Sequence of chain 1.C:
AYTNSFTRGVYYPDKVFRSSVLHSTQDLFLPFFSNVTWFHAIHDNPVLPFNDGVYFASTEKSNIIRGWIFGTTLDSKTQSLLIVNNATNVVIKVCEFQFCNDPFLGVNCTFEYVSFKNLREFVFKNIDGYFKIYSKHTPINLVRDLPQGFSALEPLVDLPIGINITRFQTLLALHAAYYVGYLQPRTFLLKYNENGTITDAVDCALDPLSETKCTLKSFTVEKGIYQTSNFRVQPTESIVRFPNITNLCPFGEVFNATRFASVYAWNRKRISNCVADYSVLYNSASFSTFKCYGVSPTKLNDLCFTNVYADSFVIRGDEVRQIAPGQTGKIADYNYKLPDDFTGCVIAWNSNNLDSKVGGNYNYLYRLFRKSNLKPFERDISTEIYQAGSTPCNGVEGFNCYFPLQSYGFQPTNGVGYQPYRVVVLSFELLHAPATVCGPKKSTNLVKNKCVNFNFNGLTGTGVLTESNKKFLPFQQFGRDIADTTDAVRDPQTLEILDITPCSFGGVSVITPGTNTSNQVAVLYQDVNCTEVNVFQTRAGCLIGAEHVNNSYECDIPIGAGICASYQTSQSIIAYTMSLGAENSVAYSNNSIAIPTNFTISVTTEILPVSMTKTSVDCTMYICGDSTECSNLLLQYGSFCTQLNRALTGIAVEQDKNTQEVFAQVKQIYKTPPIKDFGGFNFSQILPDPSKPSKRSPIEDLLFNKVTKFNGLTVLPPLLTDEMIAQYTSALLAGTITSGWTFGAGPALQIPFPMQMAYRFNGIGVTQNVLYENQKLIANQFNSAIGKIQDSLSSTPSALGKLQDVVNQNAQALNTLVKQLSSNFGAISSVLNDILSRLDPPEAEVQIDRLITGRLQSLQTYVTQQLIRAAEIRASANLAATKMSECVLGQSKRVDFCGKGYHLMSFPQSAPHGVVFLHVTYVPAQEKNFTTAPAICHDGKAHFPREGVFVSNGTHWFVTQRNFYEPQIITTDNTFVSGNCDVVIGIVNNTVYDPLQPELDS

The protein below binds the small molecule below.
Small molecule (SMILES): CC(=O)N[C@@H]1[C@@H](O)[C@H](O)[C@@H](CO)O[C@H]1O

Binding-site contacts:
Ligand atom N2 contacts residue ASN616 of chain 1.C at 3.1 Å (h-bond).
Ligand atom O6 contacts residue ASN616 of chain 1.C at 4.3 Å.
Ligand atom O7 contacts residue THR618 of chain 1.C at 3.7 Å.
Ligand atom C6 contacts residue ASN616 of chain 1.C at 4.1 Å.
Ligand atom O7 contacts residue ASN616 of chain 1.C at 2.9 Å (h-bond).
Ligand atom C2 contacts residue ASN616 of chain 1.C at 2.5 Å.
Ligand atom C1 contacts residue ASN616 of chain 1.C at 1.4 Å.
Ligand atom C4 contacts residue ASN616 of chain 1.C at 3.6 Å.
Ligand atom C3 contacts residue ASN616 of chain 1.C at 3.8 Å.
Ligand atom C5 contacts residue ASN616 of chain 1.C at 3.6 Å.
Ligand atom C7 contacts residue ASN616 of chain 1.C at 3.3 Å.
Ligand atom O5 contacts residue ASN616 of chain 1.C at 2.4 Å (h-bond).